Sequence of chain 1.B:
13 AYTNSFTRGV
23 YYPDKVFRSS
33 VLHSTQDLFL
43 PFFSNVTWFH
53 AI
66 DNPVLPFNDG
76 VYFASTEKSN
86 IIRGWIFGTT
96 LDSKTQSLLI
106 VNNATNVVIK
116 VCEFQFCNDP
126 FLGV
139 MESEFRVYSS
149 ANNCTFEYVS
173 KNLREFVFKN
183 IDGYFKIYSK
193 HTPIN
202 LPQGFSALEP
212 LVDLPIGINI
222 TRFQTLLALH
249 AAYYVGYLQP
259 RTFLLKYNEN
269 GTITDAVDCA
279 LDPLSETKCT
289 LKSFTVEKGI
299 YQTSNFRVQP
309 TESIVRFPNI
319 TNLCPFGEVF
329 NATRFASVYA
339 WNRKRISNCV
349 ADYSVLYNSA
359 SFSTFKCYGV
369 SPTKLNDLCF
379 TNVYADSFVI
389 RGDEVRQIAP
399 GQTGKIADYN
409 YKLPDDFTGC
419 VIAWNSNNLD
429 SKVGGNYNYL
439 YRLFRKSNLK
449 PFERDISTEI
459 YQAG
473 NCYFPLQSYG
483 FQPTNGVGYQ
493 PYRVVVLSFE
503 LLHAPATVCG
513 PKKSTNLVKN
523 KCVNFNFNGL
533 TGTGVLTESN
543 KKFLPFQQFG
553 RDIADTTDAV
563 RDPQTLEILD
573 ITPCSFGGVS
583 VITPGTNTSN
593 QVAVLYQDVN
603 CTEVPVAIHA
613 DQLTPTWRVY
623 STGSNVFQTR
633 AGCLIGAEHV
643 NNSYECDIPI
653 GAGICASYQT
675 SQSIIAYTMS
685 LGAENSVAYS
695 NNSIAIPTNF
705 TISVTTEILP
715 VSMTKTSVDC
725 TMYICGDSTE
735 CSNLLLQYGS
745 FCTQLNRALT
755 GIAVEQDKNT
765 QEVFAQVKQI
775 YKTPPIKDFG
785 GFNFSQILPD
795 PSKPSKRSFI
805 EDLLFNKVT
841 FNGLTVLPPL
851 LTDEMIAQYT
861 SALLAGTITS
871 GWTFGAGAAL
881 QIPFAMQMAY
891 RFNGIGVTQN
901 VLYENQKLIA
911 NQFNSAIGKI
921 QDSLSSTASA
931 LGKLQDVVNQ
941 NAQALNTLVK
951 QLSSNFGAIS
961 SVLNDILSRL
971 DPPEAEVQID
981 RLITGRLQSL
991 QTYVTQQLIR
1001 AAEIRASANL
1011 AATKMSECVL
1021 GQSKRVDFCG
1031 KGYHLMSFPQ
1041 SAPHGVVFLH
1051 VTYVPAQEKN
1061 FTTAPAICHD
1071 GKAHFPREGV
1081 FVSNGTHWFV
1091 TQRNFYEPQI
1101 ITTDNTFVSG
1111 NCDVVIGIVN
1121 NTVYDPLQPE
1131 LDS

Binding-site contacts:
Ligand atom C7 contacts residue ASN47 of chain 1.B at 3.0 Å.
Ligand atom C8 contacts residue ARG620 of chain 1.B at 4.3 Å.
Ligand atom C3 contacts residue ASN47 of chain 1.B at 3.7 Å.
Ligand atom O6 contacts residue TYR14 of chain 1.B at 3.9 Å.
Ligand atom C6 contacts residue TYR14 of chain 1.B at 4.0 Å (hydrophobic).
Ligand atom O7 contacts residue ASN47 of chain 1.B at 3.1 Å (h-bond).
Ligand atom N2 contacts residue ASN47 of chain 1.B at 2.7 Å (h-bond).
Ligand atom C4 contacts residue ASN47 of chain 1.B at 4.3 Å.
Ligand atom C5 contacts residue TYR14 of chain 1.B at 4.4 Å (hydrophobic).
Ligand atom C1 contacts residue ASN47 of chain 1.B at 1.4 Å.
Ligand atom C1 contacts residue TYR14 of chain 1.B at 4.3 Å (hydrophobic).
Ligand atom C5 contacts residue ASN47 of chain 1.B at 3.7 Å.
Ligand atom C2 contacts residue ASN47 of chain 1.B at 2.4 Å.
Ligand atom C8 contacts residue ASN47 of chain 1.B at 4.1 Å.
Ligand atom O5 contacts residue TYR14 of chain 1.B at 3.4 Å.
Ligand atom O5 contacts residue ASN47 of chain 1.B at 2.5 Å (h-bond).

The small molecule below binds the protein below.
Small molecule (SMILES): CC(=O)N[C@@H]1[C@@H](O)[C@H](O)[C@@H](CO)O[C@H]1O